Sequence of chain 1.C:
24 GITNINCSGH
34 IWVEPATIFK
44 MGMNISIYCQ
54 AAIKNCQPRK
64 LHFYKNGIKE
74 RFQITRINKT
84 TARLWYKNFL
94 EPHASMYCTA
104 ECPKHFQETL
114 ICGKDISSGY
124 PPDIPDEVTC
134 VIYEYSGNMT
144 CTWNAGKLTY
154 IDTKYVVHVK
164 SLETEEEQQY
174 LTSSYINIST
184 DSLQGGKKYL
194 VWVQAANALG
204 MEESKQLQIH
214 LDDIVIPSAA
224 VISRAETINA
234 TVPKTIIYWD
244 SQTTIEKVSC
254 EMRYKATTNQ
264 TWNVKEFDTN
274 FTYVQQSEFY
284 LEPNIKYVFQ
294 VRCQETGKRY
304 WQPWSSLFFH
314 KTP

A protein and the small-molecule ligand that binds it are described below.
Small molecule (SMILES): CC(=O)N[C@@H]1[C@@H](O)[C@H](O)[C@@H](CO)O[C@H]1O

Binding-site contacts:
Ligand atom O5 contacts residue THR264 of chain 1.C at 4.1 Å.
Ligand atom N2 contacts residue ASN262 of chain 1.C at 2.9 Å (h-bond).
Ligand atom C6 contacts residue ASN266 of chain 1.C at 3.4 Å.
Ligand atom C4 contacts residue ASN262 of chain 1.C at 4.2 Å.
Ligand atom C2 contacts residue ASN262 of chain 1.C at 2.5 Å.
Ligand atom C1 contacts residue ASN262 of chain 1.C at 1.4 Å.
Ligand atom C8 contacts residue ASN262 of chain 1.C at 3.9 Å.
Ligand atom O6 contacts residue ASN266 of chain 1.C at 3.5 Å (h-bond).
Ligand atom C5 contacts residue THR264 of chain 1.C at 4.3 Å.
Ligand atom C7 contacts residue ASN262 of chain 1.C at 3.2 Å.
Ligand atom C3 contacts residue ASN262 of chain 1.C at 3.8 Å.
Ligand atom C1 contacts residue THR264 of chain 1.C at 3.9 Å.
Ligand atom O7 contacts residue THR264 of chain 1.C at 3.9 Å.
Ligand atom O7 contacts residue ASN262 of chain 1.C at 3.1 Å (h-bond).
Ligand atom C5 contacts residue ASN262 of chain 1.C at 3.7 Å.
Ligand atom O5 contacts residue ASN262 of chain 1.C at 2.4 Å (h-bond).